Sequence of chain 1.C:
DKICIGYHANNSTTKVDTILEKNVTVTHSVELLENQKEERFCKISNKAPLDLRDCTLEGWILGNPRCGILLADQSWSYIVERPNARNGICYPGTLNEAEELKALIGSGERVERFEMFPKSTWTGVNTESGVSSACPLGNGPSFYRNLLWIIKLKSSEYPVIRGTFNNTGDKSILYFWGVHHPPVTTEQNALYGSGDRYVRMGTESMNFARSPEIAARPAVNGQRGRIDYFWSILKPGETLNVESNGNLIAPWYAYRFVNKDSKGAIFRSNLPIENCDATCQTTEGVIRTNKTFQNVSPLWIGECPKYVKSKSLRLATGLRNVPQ

Binding-site contacts:
Ligand atom N2 contacts residue ASN166 of chain 1.C at 2.9 Å (h-bond).
Ligand atom C1 contacts residue THR239 of chain 1.C at 4.3 Å.
Ligand atom O5 contacts residue THR168 of chain 1.C at 3.9 Å.
Ligand atom C2 contacts residue ASN166 of chain 1.C at 2.5 Å.
Ligand atom C1 contacts residue THR168 of chain 1.C at 4.4 Å.
Ligand atom C7 contacts residue ASN166 of chain 1.C at 3.7 Å.
Ligand atom C5 contacts residue ASN166 of chain 1.C at 3.7 Å.
Ligand atom O7 contacts residue ASN166 of chain 1.C at 4.1 Å.
Ligand atom C2 contacts residue THR239 of chain 1.C at 4.4 Å.
Ligand atom C4 contacts residue ASN166 of chain 1.C at 4.2 Å.
Ligand atom C8 contacts residue THR239 of chain 1.C at 3.4 Å.
Ligand atom O5 contacts residue ASN166 of chain 1.C at 2.4 Å (h-bond).
Ligand atom C1 contacts residue ASN166 of chain 1.C at 1.5 Å.
Ligand atom C3 contacts residue ASN166 of chain 1.C at 3.8 Å.
Ligand atom C7 contacts residue THR239 of chain 1.C at 3.8 Å.
Ligand atom N2 contacts residue THR239 of chain 1.C at 3.4 Å (h-bond).

A small-molecule ligand and the protein it binds are described below.
Small molecule (SMILES): CC(=O)N[C@@H]1[C@@H](O)[C@H](O)[C@@H](CO)O[C@H]1O